Sequence of chain 1.A:
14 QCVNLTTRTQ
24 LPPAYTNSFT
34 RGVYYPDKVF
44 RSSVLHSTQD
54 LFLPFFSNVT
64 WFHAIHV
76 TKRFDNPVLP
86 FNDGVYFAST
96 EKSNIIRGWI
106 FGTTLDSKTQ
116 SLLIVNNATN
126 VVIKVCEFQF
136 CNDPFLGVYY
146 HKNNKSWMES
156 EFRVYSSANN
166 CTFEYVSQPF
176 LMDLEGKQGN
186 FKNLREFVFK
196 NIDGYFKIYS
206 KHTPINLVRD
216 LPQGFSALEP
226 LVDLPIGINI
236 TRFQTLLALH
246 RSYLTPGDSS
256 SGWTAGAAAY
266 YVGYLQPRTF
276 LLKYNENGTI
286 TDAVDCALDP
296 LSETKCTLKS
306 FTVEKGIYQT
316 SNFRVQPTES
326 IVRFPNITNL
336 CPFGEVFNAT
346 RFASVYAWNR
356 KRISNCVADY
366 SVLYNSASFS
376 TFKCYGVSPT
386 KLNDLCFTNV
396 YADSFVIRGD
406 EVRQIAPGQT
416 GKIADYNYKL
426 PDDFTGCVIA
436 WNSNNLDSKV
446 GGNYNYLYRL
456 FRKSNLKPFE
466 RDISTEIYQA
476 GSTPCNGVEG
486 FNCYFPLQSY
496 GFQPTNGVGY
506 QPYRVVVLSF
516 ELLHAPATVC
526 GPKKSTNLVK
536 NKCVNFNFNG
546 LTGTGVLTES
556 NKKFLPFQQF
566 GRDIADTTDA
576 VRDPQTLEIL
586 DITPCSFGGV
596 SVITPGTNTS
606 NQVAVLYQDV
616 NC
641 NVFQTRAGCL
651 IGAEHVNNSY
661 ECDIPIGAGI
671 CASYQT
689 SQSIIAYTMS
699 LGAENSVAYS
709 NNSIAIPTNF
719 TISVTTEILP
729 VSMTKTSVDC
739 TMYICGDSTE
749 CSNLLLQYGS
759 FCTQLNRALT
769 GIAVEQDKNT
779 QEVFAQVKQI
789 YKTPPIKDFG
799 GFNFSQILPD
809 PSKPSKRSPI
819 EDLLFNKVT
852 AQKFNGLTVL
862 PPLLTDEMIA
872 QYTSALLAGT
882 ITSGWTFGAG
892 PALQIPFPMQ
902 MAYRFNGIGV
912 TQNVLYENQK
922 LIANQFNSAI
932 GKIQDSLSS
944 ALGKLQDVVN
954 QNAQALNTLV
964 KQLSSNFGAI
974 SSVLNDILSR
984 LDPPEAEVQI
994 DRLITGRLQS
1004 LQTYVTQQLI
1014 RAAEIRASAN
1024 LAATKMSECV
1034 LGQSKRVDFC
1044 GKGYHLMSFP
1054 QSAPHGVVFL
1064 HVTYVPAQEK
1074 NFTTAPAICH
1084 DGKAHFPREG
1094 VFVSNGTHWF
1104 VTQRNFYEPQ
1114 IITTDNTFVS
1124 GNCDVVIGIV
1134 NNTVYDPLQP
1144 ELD

Binding-site contacts:
Ligand atom C2 contacts residue ASN801 of chain 1.A at 2.5 Å.
Ligand atom C1 contacts residue GLN804 of chain 1.A at 4.4 Å.
Ligand atom C4 contacts residue ASN801 of chain 1.A at 4.2 Å.
Ligand atom C3 contacts residue ASN801 of chain 1.A at 3.8 Å.
Ligand atom C7 contacts residue ASN801 of chain 1.A at 3.4 Å.
Ligand atom C6 contacts residue GLN804 of chain 1.A at 3.4 Å.
Ligand atom C8 contacts residue ASN801 of chain 1.A at 4.5 Å.
Ligand atom C2 contacts residue SER803 of chain 1.A at 4.4 Å.
Ligand atom O5 contacts residue SER803 of chain 1.A at 3.9 Å.
Ligand atom C5 contacts residue ASN801 of chain 1.A at 3.7 Å.
Ligand atom O5 contacts residue GLN804 of chain 1.A at 3.7 Å.
Ligand atom C1 contacts residue SER803 of chain 1.A at 3.4 Å.
Ligand atom C5 contacts residue GLN804 of chain 1.A at 3.5 Å.
Ligand atom O6 contacts residue GLN804 of chain 1.A at 2.7 Å (h-bond).
Ligand atom C1 contacts residue ASN801 of chain 1.A at 1.4 Å.
Ligand atom C5 contacts residue SER803 of chain 1.A at 4.1 Å.
Ligand atom N2 contacts residue ASN801 of chain 1.A at 2.9 Å (h-bond).
Ligand atom O7 contacts residue ASN801 of chain 1.A at 3.5 Å (h-bond).
Ligand atom O5 contacts residue ASN801 of chain 1.A at 2.4 Å (h-bond).

A protein and the small-molecule ligand that binds it are described below.
Small molecule (SMILES): CC(=O)N[C@H]1[C@H](O[C@H]2[C@H](O)[C@@H](NC(C)=O)CO[C@@H]2CO)O[C@H](CO)[C@@H](O)[C@@H]1O